Sequence of chain 1.C:
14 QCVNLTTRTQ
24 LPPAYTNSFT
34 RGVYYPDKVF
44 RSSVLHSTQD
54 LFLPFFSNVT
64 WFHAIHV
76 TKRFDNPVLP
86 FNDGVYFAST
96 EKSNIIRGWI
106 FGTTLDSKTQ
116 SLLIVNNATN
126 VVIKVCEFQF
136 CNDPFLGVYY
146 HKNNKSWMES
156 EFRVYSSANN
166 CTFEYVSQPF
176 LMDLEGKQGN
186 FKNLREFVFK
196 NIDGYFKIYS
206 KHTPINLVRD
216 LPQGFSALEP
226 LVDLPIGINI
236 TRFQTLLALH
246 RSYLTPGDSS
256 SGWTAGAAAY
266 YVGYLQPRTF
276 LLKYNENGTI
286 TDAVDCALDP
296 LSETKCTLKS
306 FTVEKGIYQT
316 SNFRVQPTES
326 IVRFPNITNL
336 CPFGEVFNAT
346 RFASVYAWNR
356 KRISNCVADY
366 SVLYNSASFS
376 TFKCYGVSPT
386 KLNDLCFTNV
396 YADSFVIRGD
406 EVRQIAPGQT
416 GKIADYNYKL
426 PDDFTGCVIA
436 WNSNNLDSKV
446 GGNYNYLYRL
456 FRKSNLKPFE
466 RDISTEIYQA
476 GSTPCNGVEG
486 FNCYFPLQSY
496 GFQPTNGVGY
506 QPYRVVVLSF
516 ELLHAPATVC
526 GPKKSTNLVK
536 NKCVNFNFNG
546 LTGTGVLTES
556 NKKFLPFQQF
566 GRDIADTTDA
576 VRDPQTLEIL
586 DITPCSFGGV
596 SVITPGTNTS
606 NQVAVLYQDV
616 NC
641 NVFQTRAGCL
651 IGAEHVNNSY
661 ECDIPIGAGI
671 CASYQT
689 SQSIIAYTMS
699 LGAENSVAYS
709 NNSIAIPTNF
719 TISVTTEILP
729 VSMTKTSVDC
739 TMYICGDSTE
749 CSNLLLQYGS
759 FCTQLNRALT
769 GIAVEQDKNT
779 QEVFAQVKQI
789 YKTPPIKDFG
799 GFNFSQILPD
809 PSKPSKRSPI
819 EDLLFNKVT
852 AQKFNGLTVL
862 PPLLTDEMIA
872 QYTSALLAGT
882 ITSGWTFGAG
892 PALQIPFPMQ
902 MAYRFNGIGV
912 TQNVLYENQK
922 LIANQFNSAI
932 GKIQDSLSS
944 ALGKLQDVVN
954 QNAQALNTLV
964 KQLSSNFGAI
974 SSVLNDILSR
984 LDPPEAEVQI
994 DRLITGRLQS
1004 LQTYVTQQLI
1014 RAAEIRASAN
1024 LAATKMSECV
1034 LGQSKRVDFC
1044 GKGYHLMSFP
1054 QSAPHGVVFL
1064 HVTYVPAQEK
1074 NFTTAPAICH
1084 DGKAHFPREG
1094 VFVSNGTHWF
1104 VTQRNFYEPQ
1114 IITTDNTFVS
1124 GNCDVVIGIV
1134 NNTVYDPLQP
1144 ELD

This protein binds this small molecule.
Small molecule (SMILES): CC(=O)N[C@@H]1[C@@H](O)[C@H](O)[C@@H](CO)O[C@H]1O

Sequence of chain 1.A:
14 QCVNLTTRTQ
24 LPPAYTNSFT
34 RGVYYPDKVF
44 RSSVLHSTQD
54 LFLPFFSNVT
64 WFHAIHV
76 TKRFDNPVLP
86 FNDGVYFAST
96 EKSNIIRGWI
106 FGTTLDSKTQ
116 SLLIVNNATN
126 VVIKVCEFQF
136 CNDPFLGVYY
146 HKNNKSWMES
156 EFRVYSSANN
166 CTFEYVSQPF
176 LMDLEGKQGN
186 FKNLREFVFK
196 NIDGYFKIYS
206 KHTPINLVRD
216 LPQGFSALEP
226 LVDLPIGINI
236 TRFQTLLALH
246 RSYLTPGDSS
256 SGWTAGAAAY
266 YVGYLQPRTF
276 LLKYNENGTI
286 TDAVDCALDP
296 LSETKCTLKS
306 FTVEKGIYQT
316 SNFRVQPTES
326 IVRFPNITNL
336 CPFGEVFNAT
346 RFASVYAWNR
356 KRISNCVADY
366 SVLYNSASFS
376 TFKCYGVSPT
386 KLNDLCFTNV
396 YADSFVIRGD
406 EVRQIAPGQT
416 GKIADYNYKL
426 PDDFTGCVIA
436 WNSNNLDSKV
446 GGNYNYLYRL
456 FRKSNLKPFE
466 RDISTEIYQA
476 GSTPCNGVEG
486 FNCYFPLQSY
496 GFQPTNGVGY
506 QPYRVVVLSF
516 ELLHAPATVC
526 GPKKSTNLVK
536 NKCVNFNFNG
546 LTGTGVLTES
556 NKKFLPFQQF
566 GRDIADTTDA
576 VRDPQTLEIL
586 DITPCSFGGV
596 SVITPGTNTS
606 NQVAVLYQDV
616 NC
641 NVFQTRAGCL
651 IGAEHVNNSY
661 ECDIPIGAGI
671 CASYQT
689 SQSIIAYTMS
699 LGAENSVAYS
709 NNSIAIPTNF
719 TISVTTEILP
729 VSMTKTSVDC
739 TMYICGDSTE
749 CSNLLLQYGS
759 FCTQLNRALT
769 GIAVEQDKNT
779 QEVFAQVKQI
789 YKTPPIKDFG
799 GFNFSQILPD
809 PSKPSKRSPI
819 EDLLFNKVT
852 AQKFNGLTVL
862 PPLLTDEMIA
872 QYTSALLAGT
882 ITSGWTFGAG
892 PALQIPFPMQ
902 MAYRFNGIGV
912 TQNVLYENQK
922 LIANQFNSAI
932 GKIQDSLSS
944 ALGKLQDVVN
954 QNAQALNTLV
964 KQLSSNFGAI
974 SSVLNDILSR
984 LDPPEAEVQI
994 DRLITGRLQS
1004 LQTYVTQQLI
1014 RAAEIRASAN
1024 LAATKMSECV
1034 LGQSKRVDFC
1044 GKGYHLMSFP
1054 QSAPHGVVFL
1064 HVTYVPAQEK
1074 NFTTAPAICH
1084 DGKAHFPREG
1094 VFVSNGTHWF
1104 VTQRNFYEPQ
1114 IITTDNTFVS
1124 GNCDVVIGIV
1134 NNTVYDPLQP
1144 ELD

Binding-site contacts:
Ligand atom O5 contacts residue ASN282 of chain 1.A at 2.4 Å (h-bond).
Ligand atom C2 contacts residue LYS558 of chain 1.C at 4.4 Å.
Ligand atom C7 contacts residue LYS558 of chain 1.C at 3.0 Å.
Ligand atom C8 contacts residue PHE43 of chain 1.A at 3.9 Å (hydrophobic).
Ligand atom C8 contacts residue LYS558 of chain 1.C at 2.5 Å.
Ligand atom C5 contacts residue ASN282 of chain 1.A at 3.6 Å.
Ligand atom C4 contacts residue ASN282 of chain 1.A at 4.2 Å.
Ligand atom N2 contacts residue LEU560 of chain 1.C at 4.5 Å.
Ligand atom O7 contacts residue ASN282 of chain 1.A at 3.0 Å (h-bond).
Ligand atom O3 contacts residue LYS558 of chain 1.C at 4.0 Å.
Ligand atom O7 contacts residue LYS558 of chain 1.C at 3.9 Å.
Ligand atom C7 contacts residue ASN282 of chain 1.A at 3.0 Å.
Ligand atom C8 contacts residue GLU281 of chain 1.A at 4.2 Å.
Ligand atom C3 contacts residue ASN282 of chain 1.A at 3.7 Å.
Ligand atom C8 contacts residue ASN282 of chain 1.A at 2.5 Å.
Ligand atom N2 contacts residue LYS558 of chain 1.C at 3.2 Å (salt-bridge).
Ligand atom C1 contacts residue ASN282 of chain 1.A at 1.4 Å.
Ligand atom C3 contacts residue LEU560 of chain 1.C at 4.3 Å (hydrophobic).
Ligand atom N2 contacts residue ASN282 of chain 1.A at 2.8 Å (h-bond).
Ligand atom C2 contacts residue ASN282 of chain 1.A at 2.4 Å.